This small molecule binds to this protein.
Small molecule (SMILES): O=C1CC[C@H](N2C(=O)c3ccccc3C2=O)C(=O)N1

Binding-site contacts:
Ligand atom C04 contacts residue TRP64 of chain 1.G at 3.6 Å (hydrophobic).
Ligand atom C07 contacts residue TRP84 of chain 1.G at 3.5 Å (hydrophobic).
Ligand atom O16 contacts residue HIS62 of chain 1.G at 3.8 Å.
Ligand atom C07 contacts residue TRP70 of chain 1.G at 3.6 Å (hydrophobic).
Ligand atom C04 contacts residue SER63 of chain 1.G at 4.1 Å.
Ligand atom C06 contacts residue TRP84 of chain 1.G at 3.8 Å (hydrophobic).
Ligand atom O18 contacts residue TRP84 of chain 1.G at 3.7 Å.
Ligand atom C08 contacts residue TRP84 of chain 1.G at 4.3 Å (hydrophobic).
Ligand atom C06 contacts residue TRP70 of chain 1.G at 3.6 Å (hydrophobic).
Ligand atom N03 contacts residue HIS62 of chain 1.G at 2.9 Å (h-bond).
Ligand atom O05 contacts residue HIS62 of chain 1.G at 3.9 Å.
Ligand atom C06 contacts residue PHE86 of chain 1.G at 4.2 Å (hydrophobic).
Ligand atom O01 contacts residue HIS62 of chain 1.G at 3.5 Å.
Ligand atom O01 contacts residue TRP64 of chain 1.G at 3.2 Å (h-bond).
Ligand atom N03 contacts residue TRP64 of chain 1.G at 3.1 Å (h-bond).
Ligand atom O05 contacts residue SER63 of chain 1.G at 3.4 Å.
Ligand atom C04 contacts residue HIS62 of chain 1.G at 3.9 Å.
Ligand atom C4 contacts residue TRP70 of chain 1.G at 4.4 Å (hydrophobic).
Ligand atom C08 contacts residue TRP64 of chain 1.G at 3.6 Å (hydrophobic).
Ligand atom O05 contacts residue PHE86 of chain 1.G at 3.3 Å.
Ligand atom N03 contacts residue VAL61 of chain 1.G at 4.5 Å.
Ligand atom N03 contacts residue TRP70 of chain 1.G at 4.2 Å.
Ligand atom C04 contacts residue PHE86 of chain 1.G at 4.2 Å (hydrophobic).
Ligand atom N03 contacts residue SER63 of chain 1.G at 4.1 Å.
Ligand atom O05 contacts residue TRP64 of chain 1.G at 3.0 Å (h-bond).
Ligand atom C06 contacts residue TRP64 of chain 1.G at 4.1 Å (hydrophobic).
Ligand atom O18 contacts residue TRP64 of chain 1.G at 4.3 Å.
Ligand atom C04 contacts residue TRP70 of chain 1.G at 3.5 Å (hydrophobic).
Ligand atom O16 contacts residue TRP70 of chain 1.G at 3.7 Å.
Ligand atom C02 contacts residue HIS62 of chain 1.G at 3.7 Å.
Ligand atom O16 contacts residue VAL61 of chain 1.G at 3.8 Å.
Ligand atom C02 contacts residue TRP64 of chain 1.G at 3.4 Å (hydrophobic).
Ligand atom O05 contacts residue TRP70 of chain 1.G at 3.4 Å.

Sequence of chain 1.G:
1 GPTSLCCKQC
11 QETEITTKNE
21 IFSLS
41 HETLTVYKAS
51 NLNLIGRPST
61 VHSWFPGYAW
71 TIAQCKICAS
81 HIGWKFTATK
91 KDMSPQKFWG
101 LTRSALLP